A small-molecule ligand and the protein it binds are described below.
Small molecule (SMILES): Cc1cn([C@H]2C[C@H](O)[C@@H](CO[P](=O)(O)O[P](=O)(O)O[C@H]3O[C@@H](C)[C@H](O)[C@@H](O)[C@H]3O)O2)c(=O)[nH]c1=O

Sequence of chain 1.A:
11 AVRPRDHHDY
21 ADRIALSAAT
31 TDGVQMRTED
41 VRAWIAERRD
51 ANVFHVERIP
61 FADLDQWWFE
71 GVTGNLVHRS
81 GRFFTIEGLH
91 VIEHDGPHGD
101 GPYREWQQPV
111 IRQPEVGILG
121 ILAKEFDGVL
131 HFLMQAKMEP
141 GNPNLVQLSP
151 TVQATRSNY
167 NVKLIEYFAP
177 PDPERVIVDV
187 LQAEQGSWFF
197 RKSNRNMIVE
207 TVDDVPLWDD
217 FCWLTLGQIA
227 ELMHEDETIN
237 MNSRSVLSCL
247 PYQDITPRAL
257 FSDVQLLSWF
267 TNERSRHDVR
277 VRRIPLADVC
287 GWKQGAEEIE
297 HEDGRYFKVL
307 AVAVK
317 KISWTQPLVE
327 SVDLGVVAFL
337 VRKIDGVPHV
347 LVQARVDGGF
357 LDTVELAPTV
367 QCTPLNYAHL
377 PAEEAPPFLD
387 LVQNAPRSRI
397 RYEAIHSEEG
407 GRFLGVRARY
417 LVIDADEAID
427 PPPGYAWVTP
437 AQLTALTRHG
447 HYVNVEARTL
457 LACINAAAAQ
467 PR

Binding-site contacts:
Ligand atom O3P contacts residue CYS368 of chain 1.A at 3.5 Å.
Ligand atom C2' contacts residue TRP106 of chain 1.A at 3.6 Å (hydrophobic).
Ligand atom O1 contacts residue CYS368 of chain 1.A at 3.6 Å.
Ligand atom O2 contacts residue ARG351 of chain 1.A at 3.6 Å.
Ligand atom O3 contacts residue TRP194 of chain 1.A at 3.1 Å.
Ligand atom N31 contacts residue TYR302 of chain 1.A at 3.4 Å.
Ligand atom O1 contacts residue ARG351 of chain 1.A at 3.1 Å (salt-bridge).
Ligand atom N11 contacts residue TYR302 of chain 1.A at 3.5 Å.
Ligand atom O2 contacts residue SER193 of chain 1.A at 3.6 Å (h-bond).
Ligand atom O21 contacts residue TYR302 of chain 1.A at 3.5 Å (h-bond).
Ligand atom C21 contacts residue TRP106 of chain 1.A at 3.4 Å (hydrophobic).
Ligand atom O41 contacts residue TRP288 of chain 1.A at 3.1 Å (h-bond).
Ligand atom C2 contacts residue SER193 of chain 1.A at 3.6 Å.
Ligand atom O4 contacts residue TRP194 of chain 1.A at 3.4 Å.
Ligand atom O3P contacts residue THR369 of chain 1.A at 2.8 Å (h-bond).
Ligand atom C61 contacts residue TYR302 of chain 1.A at 3.5 Å (hydrophobic).
Ligand atom O4P contacts residue TYR373 of chain 1.A at 2.6 Å (h-bond).
Ligand atom O4P contacts residue ARG351 of chain 1.A at 3.3 Å (salt-bridge).
Ligand atom O3P contacts residue TYR373 of chain 1.A at 3.6 Å.
Ligand atom C21 contacts residue TYR302 of chain 1.A at 3.4 Å (hydrophobic).
Ligand atom O2 contacts residue GLN367 of chain 1.A at 3.0 Å (h-bond).
Ligand atom O41 contacts residue TYR302 of chain 1.A at 3.6 Å.
Ligand atom O2P contacts residue ARG351 of chain 1.A at 3.6 Å (salt-bridge).
Ligand atom C5' contacts residue TYR373 of chain 1.A at 3.4 Å (hydrophobic).
Ligand atom O3' contacts residue ARG104 of chain 1.A at 3.1 Å (salt-bridge).
Ligand atom O4' contacts residue TYR302 of chain 1.A at 3.2 Å.
Ligand atom O3 contacts residue SER193 of chain 1.A at 2.7 Å (h-bond).
Ligand atom O1P contacts residue SER193 of chain 1.A at 3.5 Å.
Ligand atom O41 contacts residue GLN107 of chain 1.A at 3.4 Å (h-bond).
Ligand atom N31 contacts residue TRP106 of chain 1.A at 3.4 Å.
Ligand atom O21 contacts residue TRP106 of chain 1.A at 3.4 Å.
Ligand atom C51 contacts residue TRP106 of chain 1.A at 3.5 Å (hydrophobic).
Ligand atom C41 contacts residue TYR302 of chain 1.A at 3.4 Å (hydrophobic).
Ligand atom C41 contacts residue TRP106 of chain 1.A at 3.4 Å (hydrophobic).
Ligand atom C5A contacts residue TYR302 of chain 1.A at 3.5 Å (hydrophobic).
Ligand atom C51 contacts residue TYR302 of chain 1.A at 3.5 Å (hydrophobic).
Ligand atom O5 contacts residue CYS368 of chain 1.A at 3.2 Å.
Ligand atom O3P contacts residue ASN372 of chain 1.A at 2.8 Å (h-bond).
Ligand atom OPP contacts residue ASN372 of chain 1.A at 3.5 Å (h-bond).
Ligand atom C3 contacts residue TRP194 of chain 1.A at 3.4 Å (hydrophobic).